Binding-site contacts:
Ligand atom C4 contacts residue ASN278 of chain 1.F at 4.2 Å.
Ligand atom C3 contacts residue VAL290 of chain 1.F at 4.2 Å (hydrophobic).
Ligand atom C7 contacts residue VAL290 of chain 1.F at 4.2 Å (hydrophobic).
Ligand atom C1 contacts residue ASN291 of chain 1.F at 4.4 Å.
Ligand atom C8 contacts residue ASN289 of chain 1.F at 4.3 Å.
Ligand atom C7 contacts residue SER38 of chain 1.F at 4.2 Å.
Ligand atom C2 contacts residue ASN278 of chain 1.F at 2.6 Å.
Ligand atom N2 contacts residue VAL290 of chain 1.F at 3.5 Å (h-bond).
Ligand atom C5 contacts residue ASN291 of chain 1.F at 4.2 Å.
Ligand atom C8 contacts residue VAL290 of chain 1.F at 4.0 Å (hydrophobic).
Ligand atom C5 contacts residue ASN278 of chain 1.F at 3.6 Å.
Ligand atom O7 contacts residue ASN278 of chain 1.F at 3.4 Å (h-bond).
Ligand atom C1 contacts residue VAL290 of chain 1.F at 3.5 Å (hydrophobic).
Ligand atom C8 contacts residue SER38 of chain 1.F at 3.0 Å.
Ligand atom C3 contacts residue ASN278 of chain 1.F at 3.8 Å.
Ligand atom C7 contacts residue ASN278 of chain 1.F at 3.5 Å.
Ligand atom O5 contacts residue ASN291 of chain 1.F at 4.3 Å.
Ligand atom O7 contacts residue VAL290 of chain 1.F at 4.4 Å.
Ligand atom O5 contacts residue ASN278 of chain 1.F at 2.2 Å (h-bond).
Ligand atom C2 contacts residue VAL290 of chain 1.F at 3.9 Å (hydrophobic).
Ligand atom C1 contacts residue ASN278 of chain 1.F at 1.4 Å.
Ligand atom N2 contacts residue ASN278 of chain 1.F at 3.2 Å (h-bond).

Sequence of chain 1.F:
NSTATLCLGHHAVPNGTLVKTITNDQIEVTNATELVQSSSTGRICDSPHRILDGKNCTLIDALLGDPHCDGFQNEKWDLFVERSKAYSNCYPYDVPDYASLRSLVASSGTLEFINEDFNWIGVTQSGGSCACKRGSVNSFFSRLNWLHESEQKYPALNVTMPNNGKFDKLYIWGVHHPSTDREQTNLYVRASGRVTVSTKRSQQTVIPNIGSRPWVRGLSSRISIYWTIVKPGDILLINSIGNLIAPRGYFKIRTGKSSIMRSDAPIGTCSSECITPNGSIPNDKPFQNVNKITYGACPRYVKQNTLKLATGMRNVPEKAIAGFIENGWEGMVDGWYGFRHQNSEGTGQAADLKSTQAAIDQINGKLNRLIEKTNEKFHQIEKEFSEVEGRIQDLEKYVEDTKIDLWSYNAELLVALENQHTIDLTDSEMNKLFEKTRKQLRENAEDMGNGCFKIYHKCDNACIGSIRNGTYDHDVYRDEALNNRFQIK

This small molecule binds to this protein.
Small molecule (SMILES): CC(=O)N[C@@H]1[C@@H](O)[C@H](O)[C@@H](CO)O[C@H]1O